Sequence of chain 1.C:
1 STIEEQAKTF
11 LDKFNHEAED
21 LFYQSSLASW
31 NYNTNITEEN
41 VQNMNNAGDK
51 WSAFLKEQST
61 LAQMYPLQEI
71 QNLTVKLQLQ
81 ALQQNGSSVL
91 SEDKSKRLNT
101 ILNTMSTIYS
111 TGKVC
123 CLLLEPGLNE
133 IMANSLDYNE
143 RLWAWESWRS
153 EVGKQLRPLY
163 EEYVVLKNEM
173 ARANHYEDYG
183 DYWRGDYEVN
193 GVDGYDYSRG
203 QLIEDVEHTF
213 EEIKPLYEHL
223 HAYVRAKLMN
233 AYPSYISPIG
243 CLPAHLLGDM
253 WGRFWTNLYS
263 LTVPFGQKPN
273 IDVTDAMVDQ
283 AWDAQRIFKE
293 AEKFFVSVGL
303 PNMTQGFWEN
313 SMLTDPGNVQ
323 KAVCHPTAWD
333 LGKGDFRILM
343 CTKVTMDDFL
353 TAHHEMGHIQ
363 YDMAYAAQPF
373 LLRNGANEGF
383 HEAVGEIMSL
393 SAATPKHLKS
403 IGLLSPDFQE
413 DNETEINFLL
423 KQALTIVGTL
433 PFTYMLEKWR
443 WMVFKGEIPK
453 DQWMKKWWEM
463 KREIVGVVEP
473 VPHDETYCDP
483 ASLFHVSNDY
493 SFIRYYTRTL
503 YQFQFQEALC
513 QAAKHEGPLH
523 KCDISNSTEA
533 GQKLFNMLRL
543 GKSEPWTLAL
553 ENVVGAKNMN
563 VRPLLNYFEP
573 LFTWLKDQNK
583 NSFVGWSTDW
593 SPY

A small-molecule ligand and the protein it binds are described below.
Small molecule (SMILES): CC(=O)N[C@@H]1[C@@H](O)[C@H](O)[C@@H](CO)O[C@H]1O

Binding-site contacts:
Ligand atom C4 contacts residue ASN304 of chain 1.C at 4.3 Å.
Ligand atom C5 contacts residue ASN304 of chain 1.C at 3.5 Å.
Ligand atom O5 contacts residue ASN304 of chain 1.C at 2.4 Å (h-bond).
Ligand atom C2 contacts residue ASN304 of chain 1.C at 2.8 Å.
Ligand atom C7 contacts residue ASN304 of chain 1.C at 4.0 Å.
Ligand atom C3 contacts residue ASN304 of chain 1.C at 3.8 Å.
Ligand atom O6 contacts residue GLU294 of chain 1.C at 4.3 Å.
Ligand atom N2 contacts residue ASN304 of chain 1.C at 3.1 Å (h-bond).
Ligand atom C1 contacts residue ASN304 of chain 1.C at 1.4 Å.